The small molecule below binds the protein below.
Small molecule (SMILES): O=C(O)C[C@H]1CCC[C@@H]1C(=O)c1ccccc1O

Sequence of chain 1.B:
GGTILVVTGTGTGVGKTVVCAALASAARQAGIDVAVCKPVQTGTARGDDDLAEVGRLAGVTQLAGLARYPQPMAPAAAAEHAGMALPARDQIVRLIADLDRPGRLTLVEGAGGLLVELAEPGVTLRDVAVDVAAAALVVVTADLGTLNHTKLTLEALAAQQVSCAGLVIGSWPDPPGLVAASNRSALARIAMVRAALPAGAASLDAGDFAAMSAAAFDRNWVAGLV

Binding-site contacts:
Ligand atom O17 contacts residue KSJ1 of chain 1.E at 0.7 Å (h-bond).
Ligand atom C08 contacts residue SO41 of chain 1.G at 3.5 Å.
Ligand atom C08 contacts residue KSJ1 of chain 1.E at 0.6 Å.
Ligand atom C03 contacts residue KSJ1 of chain 1.E at 0.2 Å.
Ligand atom C09 contacts residue SO41 of chain 1.G at 3.3 Å.
Ligand atom C01 contacts residue KSJ1 of chain 1.E at 0.1 Å.
Ligand atom O10 contacts residue PRO81 of chain 1.A at 3.2 Å.
Ligand atom C14 contacts residue ARG52 of chain 1.A at 3.2 Å.
Ligand atom C12 contacts residue KSJ1 of chain 1.E at 0.8 Å.
Ligand atom C02 contacts residue SO41 of chain 1.L at 2.9 Å.
Ligand atom C09 contacts residue GLY118 of chain 1.A at 3.5 Å.
Ligand atom C11 contacts residue KSJ1 of chain 1.E at 1.0 Å.
Ligand atom C05 contacts residue KSJ1 of chain 1.E at 0.1 Å.
Ligand atom O18 contacts residue LYS22 of chain 1.A at 3.4 Å.
Ligand atom O10 contacts residue KSJ1 of chain 1.E at 0.2 Å (h-bond).
Ligand atom O17 contacts residue GLY118 of chain 1.A at 3.5 Å (h-bond).
Ligand atom O18 contacts residue GLY118 of chain 1.A at 2.9 Å (h-bond).
Ligand atom O16 contacts residue GLY118 of chain 1.A at 3.4 Å (h-bond).
Ligand atom C02 contacts residue KSJ1 of chain 1.E at 0.2 Å.
Ligand atom O10 contacts residue GLY118 of chain 1.A at 3.5 Å (h-bond).
Ligand atom C14 contacts residue KSJ1 of chain 1.E at 0.7 Å.
Ligand atom C13 contacts residue THR48 of chain 1.A at 3.5 Å.
Ligand atom C04 contacts residue LEU150 of chain 1.B at 3.6 Å (hydrophobic).
Ligand atom C06 contacts residue KSJ1 of chain 1.E at 0.1 Å.
Ligand atom C04 contacts residue THR18 of chain 1.A at 3.3 Å.
Ligand atom O10 contacts residue ALA117 of chain 1.A at 3.3 Å.
Ligand atom O18 contacts residue KSJ1 of chain 1.E at 0.2 Å (h-bond).
Ligand atom C15 contacts residue ARG52 of chain 1.A at 3.3 Å.
Ligand atom C15 contacts residue KSJ1 of chain 1.E at 0.9 Å.
Ligand atom C03 contacts residue LEU150 of chain 1.B at 3.4 Å (hydrophobic).
Ligand atom C04 contacts residue KSJ1 of chain 1.E at 0.2 Å.
Ligand atom O16 contacts residue THR18 of chain 1.A at 2.6 Å (h-bond).
Ligand atom O16 contacts residue KSJ1 of chain 1.E at 0.3 Å (h-bond).
Ligand atom C12 contacts residue THR18 of chain 1.A at 3.5 Å.
Ligand atom O16 contacts residue SO41 of chain 1.G at 3.2 Å (h-bond).
Ligand atom C13 contacts residue KSJ1 of chain 1.E at 0.6 Å.
Ligand atom C01 contacts residue SO41 of chain 1.L at 3.4 Å.
Ligand atom C07 contacts residue KSJ1 of chain 1.E at 0.4 Å.
Ligand atom C09 contacts residue KSJ1 of chain 1.E at 0.2 Å.
Ligand atom O16 contacts residue LYS22 of chain 1.A at 3.3 Å (salt-bridge).

Sequence of chain 1.A:
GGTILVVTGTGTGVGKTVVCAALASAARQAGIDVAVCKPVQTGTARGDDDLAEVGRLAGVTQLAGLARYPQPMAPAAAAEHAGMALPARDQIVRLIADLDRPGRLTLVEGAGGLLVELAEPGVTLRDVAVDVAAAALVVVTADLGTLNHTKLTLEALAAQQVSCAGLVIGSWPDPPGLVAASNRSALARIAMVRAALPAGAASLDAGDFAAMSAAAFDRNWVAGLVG